The protein below binds the small molecule below.
Small molecule (SMILES): Cc1cc2cc(C#N)cn2c(C)c1Nc1ncnc(Nc2ccc(C#N)cc2)n1

Binding-site contacts:
Ligand atom N4 contacts residue LYS99 of chain 1.A at 2.6 Å (salt-bridge).
Ligand atom C02 contacts residue TYR310 of chain 1.A at 3.5 Å (hydrophobic).
Ligand atom N3 contacts residue LEU98 of chain 1.A at 3.8 Å.
Ligand atom C8 contacts residue VAL177 of chain 1.A at 3.5 Å (hydrophobic).
Ligand atom C12 contacts residue LEU98 of chain 1.A at 3.7 Å (hydrophobic).
Ligand atom C7 contacts residue LEU98 of chain 1.A at 3.8 Å (hydrophobic).
Ligand atom N0W contacts residue TYR179 of chain 1.A at 3.2 Å.
Ligand atom C0C contacts residue TYR186 of chain 1.A at 3.5 Å (hydrophobic).
Ligand atom C10 contacts residue TYR186 of chain 1.A at 3.3 Å (hydrophobic).
Ligand atom N19 contacts residue PHE221 of chain 1.A at 3.6 Å.
Ligand atom C15 contacts residue LYS99 of chain 1.A at 3.1 Å.
Ligand atom C19 contacts residue LEU228 of chain 1.A at 3.8 Å (hydrophobic).
Ligand atom C01 contacts residue LYS99 of chain 1.A at 3.2 Å.
Ligand atom N19 contacts residue TRP223 of chain 1.A at 3.2 Å.
Ligand atom N1 contacts residue TYR179 of chain 1.A at 3.7 Å.
Ligand atom N2 contacts residue LYS99 of chain 1.A at 3.2 Å (salt-bridge).
Ligand atom N5 contacts residue LEU228 of chain 1.A at 2.9 Å (h-bond).
Ligand atom N5 contacts residue PRO230 of chain 1.A at 3.7 Å.
Ligand atom C0Y contacts residue TYR179 of chain 1.A at 3.4 Å (hydrophobic).
Ligand atom C12 contacts residue LYS101 of chain 1.A at 3.8 Å.
Ligand atom N2 contacts residue LYS101 of chain 1.A at 3.5 Å.
Ligand atom C8 contacts residue GLY188 of chain 1.A at 3.6 Å.
Ligand atom C12 contacts residue LYS99 of chain 1.A at 3.5 Å.
Ligand atom C16 contacts residue LEU228 of chain 1.A at 3.7 Å (hydrophobic).
Ligand atom C0X contacts residue TYR179 of chain 1.A at 3.4 Å (hydrophobic).
Ligand atom C02 contacts residue PRO230 of chain 1.A at 3.7 Å (hydrophobic).
Ligand atom C0Z contacts residue TYR179 of chain 1.A at 3.7 Å (hydrophobic).
Ligand atom C7 contacts residue TYR179 of chain 1.A at 3.7 Å (hydrophobic).
Ligand atom N5 contacts residue PHE221 of chain 1.A at 3.3 Å.
Ligand atom N4 contacts residue LEU98 of chain 1.A at 3.4 Å.
Ligand atom N5 contacts residue HIS229 of chain 1.A at 3.6 Å.
Ligand atom C9 contacts residue GLU134 of chain 1.B at 3.6 Å.
Ligand atom C16 contacts residue TRP223 of chain 1.A at 3.6 Å (hydrophobic).
Ligand atom C0V contacts residue TYR186 of chain 1.A at 3.6 Å (hydrophobic).
Ligand atom C0V contacts residue TYR179 of chain 1.A at 3.8 Å (hydrophobic).
Ligand atom N19 contacts residue TYR186 of chain 1.A at 3.7 Å.
Ligand atom C16 contacts residue TYR186 of chain 1.A at 3.8 Å (hydrophobic).
Ligand atom N01 contacts residue GLU134 of chain 1.B at 3.7 Å.
Ligand atom C11 contacts residue TYR179 of chain 1.A at 3.4 Å (hydrophobic).
Ligand atom C15 contacts residue TYR310 of chain 1.A at 3.7 Å (hydrophobic).

Sequence of chain 1.B:
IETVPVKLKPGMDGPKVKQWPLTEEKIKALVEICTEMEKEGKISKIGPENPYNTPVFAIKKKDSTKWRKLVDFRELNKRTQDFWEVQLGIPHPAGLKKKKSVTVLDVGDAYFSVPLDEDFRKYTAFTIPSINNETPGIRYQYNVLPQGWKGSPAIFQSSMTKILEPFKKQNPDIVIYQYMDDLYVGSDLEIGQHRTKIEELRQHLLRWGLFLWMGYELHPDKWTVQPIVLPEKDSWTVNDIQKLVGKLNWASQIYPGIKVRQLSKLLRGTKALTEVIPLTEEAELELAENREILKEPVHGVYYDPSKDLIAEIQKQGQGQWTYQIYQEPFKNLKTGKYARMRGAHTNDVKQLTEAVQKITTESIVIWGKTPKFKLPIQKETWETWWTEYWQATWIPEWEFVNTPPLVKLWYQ

Sequence of chain 1.A:
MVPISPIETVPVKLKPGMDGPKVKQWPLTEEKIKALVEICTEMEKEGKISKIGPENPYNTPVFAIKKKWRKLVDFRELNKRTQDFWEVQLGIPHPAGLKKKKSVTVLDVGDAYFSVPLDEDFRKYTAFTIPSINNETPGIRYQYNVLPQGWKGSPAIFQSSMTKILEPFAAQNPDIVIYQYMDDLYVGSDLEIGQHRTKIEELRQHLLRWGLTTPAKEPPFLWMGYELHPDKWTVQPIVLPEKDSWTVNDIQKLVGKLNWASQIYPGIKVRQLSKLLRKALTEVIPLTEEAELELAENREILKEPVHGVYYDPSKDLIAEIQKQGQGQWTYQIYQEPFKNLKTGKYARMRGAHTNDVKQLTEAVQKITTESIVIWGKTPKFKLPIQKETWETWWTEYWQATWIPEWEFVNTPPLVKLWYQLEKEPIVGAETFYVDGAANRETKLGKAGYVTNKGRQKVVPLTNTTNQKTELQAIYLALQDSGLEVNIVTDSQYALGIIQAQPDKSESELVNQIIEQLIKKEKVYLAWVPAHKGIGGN